Sequence of chain 1.A:
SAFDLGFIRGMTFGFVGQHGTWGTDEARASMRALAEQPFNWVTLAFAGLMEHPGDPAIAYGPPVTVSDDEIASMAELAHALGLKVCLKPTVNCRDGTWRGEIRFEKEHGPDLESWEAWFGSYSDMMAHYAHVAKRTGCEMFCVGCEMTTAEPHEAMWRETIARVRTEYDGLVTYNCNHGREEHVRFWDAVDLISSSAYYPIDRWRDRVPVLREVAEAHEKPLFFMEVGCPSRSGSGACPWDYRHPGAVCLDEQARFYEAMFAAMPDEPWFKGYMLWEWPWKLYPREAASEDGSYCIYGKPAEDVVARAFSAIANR

The protein below binds the small molecule below.
Small molecule (SMILES): OC[C@H]1O[C@@H](O)[C@@H](O)[C@@H](O)[C@@H]1O

Binding-site contacts:
Ligand atom O4 contacts residue TYR247 of chain 1.A at 4.0 Å.
Ligand atom O6 contacts residue ASN97 of chain 1.A at 3.1 Å (h-bond).
Ligand atom C6 contacts residue VAL21 of chain 1.A at 3.9 Å (hydrophobic).
Ligand atom C1 contacts residue TYR247 of chain 1.A at 3.8 Å (hydrophobic).
Ligand atom O5 contacts residue TRP281 of chain 1.A at 4.4 Å.
Ligand atom C3 contacts residue GLU282 of chain 1.A at 4.3 Å.
Ligand atom C2 contacts residue IFM1 of chain 1.B at 2.5 Å.
Ligand atom C2 contacts residue TYR247 of chain 1.A at 4.1 Å (hydrophobic).
Ligand atom C4 contacts residue IFM1 of chain 1.B at 4.0 Å.
Ligand atom C5 contacts residue IFM1 of chain 1.B at 3.4 Å.
Ligand atom C6 contacts residue ASN97 of chain 1.A at 3.7 Å.
Ligand atom C1 contacts residue TRP281 of chain 1.A at 4.2 Å (hydrophobic).
Ligand atom C5 contacts residue PHE20 of chain 1.A at 4.2 Å (hydrophobic).
Ligand atom O5 contacts residue IFM1 of chain 1.B at 2.0 Å (h-bond).
Ligand atom O6 contacts residue ARG104 of chain 1.A at 4.0 Å.
Ligand atom C2 contacts residue GLU282 of chain 1.A at 3.5 Å.
Ligand atom O2 contacts residue IFM1 of chain 1.B at 2.9 Å (h-bond).
Ligand atom C6 contacts residue PHE20 of chain 1.A at 3.7 Å (hydrophobic).
Ligand atom C5 contacts residue TYR247 of chain 1.A at 4.2 Å (hydrophobic).
Ligand atom C3 contacts residue TYR247 of chain 1.A at 3.8 Å (hydrophobic).
Ligand atom O6 contacts residue IFM1 of chain 1.B at 3.2 Å (h-bond).
Ligand atom O5 contacts residue PHE20 of chain 1.A at 3.6 Å.
Ligand atom C2 contacts residue TRP281 of chain 1.A at 4.0 Å (hydrophobic).
Ligand atom C6 contacts residue IFM1 of chain 1.B at 3.9 Å.
Ligand atom O2 contacts residue TRP281 of chain 1.A at 3.4 Å (h-bond).
Ligand atom C3 contacts residue IFM1 of chain 1.B at 3.8 Å.
Ligand atom O2 contacts residue GLU282 of chain 1.A at 2.6 Å (salt-bridge).
Ligand atom O2 contacts residue PHE20 of chain 1.A at 3.9 Å.
Ligand atom C1 contacts residue IFM1 of chain 1.B at 1.4 Å.
Ligand atom C4 contacts residue TYR247 of chain 1.A at 4.4 Å (hydrophobic).
Ligand atom O6 contacts residue PHE20 of chain 1.A at 3.7 Å.
Ligand atom O3 contacts residue GLU282 of chain 1.A at 3.9 Å.